Sequence of chain 1.A:
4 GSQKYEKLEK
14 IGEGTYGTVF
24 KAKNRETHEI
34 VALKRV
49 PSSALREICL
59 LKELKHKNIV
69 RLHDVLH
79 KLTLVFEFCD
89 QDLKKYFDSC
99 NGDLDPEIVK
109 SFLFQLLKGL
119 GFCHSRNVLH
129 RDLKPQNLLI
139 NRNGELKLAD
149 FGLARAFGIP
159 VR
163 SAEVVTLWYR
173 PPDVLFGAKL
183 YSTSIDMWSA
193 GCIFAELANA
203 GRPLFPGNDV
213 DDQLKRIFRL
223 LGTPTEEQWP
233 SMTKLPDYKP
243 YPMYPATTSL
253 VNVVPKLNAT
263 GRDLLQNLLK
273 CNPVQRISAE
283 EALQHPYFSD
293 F

Binding-site contacts:
Ligand atom S15 contacts residue ILE14 of chain 1.A at 3.6 Å.
Ligand atom S13 contacts residue ASP88 of chain 1.A at 3.5 Å (salt-bridge).
Ligand atom C8 contacts residue ILE14 of chain 1.A at 3.9 Å (hydrophobic).
Ligand atom N18 contacts residue ILE14 of chain 1.A at 2.8 Å (h-bond).
Ligand atom N18 contacts residue ASP90 of chain 1.A at 2.9 Å (salt-bridge).
Ligand atom S9 contacts residue LEU137 of chain 1.A at 3.9 Å.
Ligand atom N7 contacts residue LEU137 of chain 1.A at 3.7 Å.
Ligand atom C2 contacts residue ASP148 of chain 1.A at 3.4 Å.
Ligand atom O16 contacts residue ILE14 of chain 1.A at 3.6 Å.
Ligand atom C5 contacts residue ALA35 of chain 1.A at 4.0 Å (hydrophobic).
Ligand atom C2 contacts residue ALA147 of chain 1.A at 4.0 Å (hydrophobic).
Ligand atom S13 contacts residue ASP90 of chain 1.A at 4.0 Å.
Ligand atom C12 contacts residue ILE14 of chain 1.A at 3.8 Å (hydrophobic).
Ligand atom C6 contacts residue ALA35 of chain 1.A at 3.7 Å (hydrophobic).
Ligand atom O17 contacts residue LYS93 of chain 1.A at 3.3 Å.
Ligand atom N18 contacts residue LYS93 of chain 1.A at 3.6 Å.
Ligand atom S15 contacts residue ASP90 of chain 1.A at 3.8 Å.
Ligand atom N7 contacts residue ALA35 of chain 1.A at 4.0 Å.
Ligand atom S15 contacts residue LYS93 of chain 1.A at 4.0 Å.
Ligand atom C14 contacts residue CYS87 of chain 1.A at 3.1 Å (hydrophobic).
Ligand atom C4 contacts residue VAL22 of chain 1.A at 3.9 Å (hydrophobic).
Ligand atom O17 contacts residue GLN89 of chain 1.A at 3.4 Å.
Ligand atom C3 contacts residue ASP148 of chain 1.A at 3.3 Å.
Ligand atom C11 contacts residue ILE14 of chain 1.A at 3.5 Å (hydrophobic).
Ligand atom C2 contacts residue LYS37 of chain 1.A at 3.7 Å.
Ligand atom N7 contacts residue ILE14 of chain 1.A at 4.0 Å.
Ligand atom S13 contacts residue CYS87 of chain 1.A at 3.1 Å (h-bond).
Ligand atom C5 contacts residue LEU137 of chain 1.A at 3.8 Å (hydrophobic).
Ligand atom C3 contacts residue VAL22 of chain 1.A at 3.8 Å (hydrophobic).
Ligand atom C5 contacts residue VAL22 of chain 1.A at 3.9 Å (hydrophobic).
Ligand atom C6 contacts residue PHE84 of chain 1.A at 4.1 Å (hydrophobic).
Ligand atom C10 contacts residue LEU137 of chain 1.A at 3.9 Å (hydrophobic).
Ligand atom C1 contacts residue PHE84 of chain 1.A at 3.6 Å (hydrophobic).
Ligand atom S13 contacts residue GLN89 of chain 1.A at 3.7 Å.
Ligand atom O17 contacts residue ASP90 of chain 1.A at 3.0 Å (salt-bridge).
Ligand atom C12 contacts residue ASP90 of chain 1.A at 3.9 Å.
Ligand atom C6 contacts residue LEU137 of chain 1.A at 3.8 Å (hydrophobic).
Ligand atom C10 contacts residue ILE14 of chain 1.A at 3.5 Å (hydrophobic).
Ligand atom C14 contacts residue ILE14 of chain 1.A at 3.6 Å (hydrophobic).
Ligand atom C8 contacts residue LEU137 of chain 1.A at 3.5 Å (hydrophobic).

A protein and the small-molecule ligand that binds it are described below.
Small molecule (SMILES): NS(=O)(=O)c1cc(-c2nc3ccccc3s2)cs1